The protein below binds the small molecule below.
Small molecule (SMILES): CC(=O)N[C@H]1[C@H](O[C@H]2[C@H](O)[C@@H](NC(C)=O)CO[C@@H]2CO)O[C@H](CO)[C@@H](O)[C@@H]1O

Sequence of chain 1.C:
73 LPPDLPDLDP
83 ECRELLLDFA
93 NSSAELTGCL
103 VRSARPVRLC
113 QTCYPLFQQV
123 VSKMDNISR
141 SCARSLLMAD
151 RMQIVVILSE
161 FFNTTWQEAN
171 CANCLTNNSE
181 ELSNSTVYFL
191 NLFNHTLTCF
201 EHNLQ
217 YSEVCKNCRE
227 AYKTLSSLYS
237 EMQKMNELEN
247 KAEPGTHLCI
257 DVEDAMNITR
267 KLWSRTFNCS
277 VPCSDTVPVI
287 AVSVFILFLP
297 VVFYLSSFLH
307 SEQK

Binding-site contacts:
Ligand atom O7 contacts residue ASN184 of chain 1.C at 4.3 Å.
Ligand atom C4 contacts residue ASN184 of chain 1.C at 4.2 Å.
Ligand atom C8 contacts residue ASN184 of chain 1.C at 4.3 Å.
Ligand atom C3 contacts residue ASN184 of chain 1.C at 3.8 Å.
Ligand atom O5 contacts residue ASN184 of chain 1.C at 2.3 Å (h-bond).
Ligand atom C7 contacts residue ASN184 of chain 1.C at 3.9 Å.
Ligand atom C5 contacts residue ASN184 of chain 1.C at 3.6 Å.
Ligand atom C1 contacts residue ASN184 of chain 1.C at 1.4 Å.
Ligand atom C2 contacts residue ASN184 of chain 1.C at 2.5 Å.
Ligand atom C8 contacts residue GLU181 of chain 1.C at 4.5 Å.
Ligand atom N2 contacts residue ASN184 of chain 1.C at 3.0 Å (h-bond).
Ligand atom C8 contacts residue LEU182 of chain 1.C at 3.9 Å (hydrophobic).